Binding-site contacts:
Ligand atom C1 contacts residue TRP137 of chain 3.A at 3.9 Å (hydrophobic).
Ligand atom C4 contacts residue MN1 of chain 3.D at 3.4 Å.
Ligand atom O1 contacts residue THR90 of chain 3.A at 4.2 Å.
Ligand atom C2 contacts residue HIS54 of chain 3.A at 4.0 Å.
Ligand atom O3 contacts residue GLU181 of chain 3.A at 2.4 Å (salt-bridge).
Ligand atom C5 contacts residue ASP287 of chain 3.A at 3.5 Å.
Ligand atom O2 contacts residue VAL135 of chain 3.A at 3.5 Å.
Ligand atom C1 contacts residue PHE94 of chain 3.A at 4.2 Å (hydrophobic).
Ligand atom C3 contacts residue ASP245 of chain 3.A at 4.2 Å.
Ligand atom C3 contacts residue GLU181 of chain 3.A at 3.1 Å.
Ligand atom O5 contacts residue GLU217 of chain 3.A at 2.9 Å (salt-bridge).
Ligand atom O2 contacts residue TRP137 of chain 3.A at 3.3 Å.
Ligand atom O4 contacts residue ASP287 of chain 3.A at 2.5 Å (salt-bridge).
Ligand atom O3 contacts residue ASP287 of chain 3.A at 3.1 Å (salt-bridge).
Ligand atom O1 contacts residue PHE94 of chain 3.A at 3.6 Å.
Ligand atom O4 contacts residue MN1 of chain 3.D at 3.7 Å.
Ligand atom C3 contacts residue MN1 of chain 3.D at 2.9 Å.
Ligand atom O2 contacts residue GLU181 of chain 3.A at 3.3 Å (salt-bridge).
Ligand atom C1 contacts residue HIS54 of chain 3.A at 2.9 Å.
Ligand atom O1 contacts residue HIS54 of chain 3.A at 3.0 Å (h-bond).
Ligand atom O5 contacts residue MN1 of chain 3.C at 3.8 Å.
Ligand atom O4 contacts residue TRP16 of chain 3.A at 3.0 Å (h-bond).
Ligand atom C5 contacts residue GLU181 of chain 3.A at 3.6 Å.
Ligand atom C4 contacts residue ASP287 of chain 3.A at 3.2 Å.
Ligand atom C2 contacts residue TRP137 of chain 3.A at 4.0 Å (hydrophobic).
Ligand atom C5 contacts residue MN1 of chain 3.D at 3.1 Å.
Ligand atom C5 contacts residue HIS220 of chain 3.A at 3.9 Å.
Ligand atom C2 contacts residue GLU181 of chain 3.A at 3.7 Å.
Ligand atom C3 contacts residue ASP287 of chain 3.A at 3.5 Å.
Ligand atom C5 contacts residue TRP137 of chain 3.A at 3.9 Å (hydrophobic).
Ligand atom O5 contacts residue ASP287 of chain 3.A at 3.0 Å (salt-bridge).
Ligand atom C3 contacts residue TRP137 of chain 3.A at 4.2 Å (hydrophobic).
Ligand atom O1 contacts residue TRP137 of chain 3.A at 3.5 Å.
Ligand atom O5 contacts residue HIS220 of chain 3.A at 2.9 Å.
Ligand atom O5 contacts residue GLU181 of chain 3.A at 2.8 Å (salt-bridge).
Ligand atom O2 contacts residue THR90 of chain 3.A at 3.9 Å.
Ligand atom C5 contacts residue GLU217 of chain 3.A at 4.3 Å.
Ligand atom O5 contacts residue MN1 of chain 3.D at 2.1 Å.
Ligand atom O3 contacts residue MN1 of chain 3.D at 2.1 Å.
Ligand atom O3 contacts residue ASP245 of chain 3.A at 2.9 Å (salt-bridge).

Sequence of chain 3.A:
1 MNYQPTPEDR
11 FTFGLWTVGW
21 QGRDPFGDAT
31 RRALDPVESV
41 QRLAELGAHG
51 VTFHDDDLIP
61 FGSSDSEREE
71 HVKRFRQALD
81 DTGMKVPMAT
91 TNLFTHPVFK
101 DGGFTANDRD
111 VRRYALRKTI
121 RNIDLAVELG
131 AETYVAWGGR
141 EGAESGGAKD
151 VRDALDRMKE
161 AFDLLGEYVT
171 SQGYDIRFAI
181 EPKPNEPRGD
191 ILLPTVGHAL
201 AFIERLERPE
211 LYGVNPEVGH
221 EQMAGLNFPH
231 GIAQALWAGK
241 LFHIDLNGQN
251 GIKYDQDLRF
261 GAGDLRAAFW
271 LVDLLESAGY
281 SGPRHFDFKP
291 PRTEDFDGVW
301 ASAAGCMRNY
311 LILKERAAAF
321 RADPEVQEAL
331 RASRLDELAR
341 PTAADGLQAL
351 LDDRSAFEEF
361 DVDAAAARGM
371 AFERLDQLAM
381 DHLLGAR

A small-molecule ligand and the protein it binds are described below.
Small molecule (SMILES): O=C[C@H](O)[C@@H](O)[C@H](O)CO